Sequence of chain 1.H:
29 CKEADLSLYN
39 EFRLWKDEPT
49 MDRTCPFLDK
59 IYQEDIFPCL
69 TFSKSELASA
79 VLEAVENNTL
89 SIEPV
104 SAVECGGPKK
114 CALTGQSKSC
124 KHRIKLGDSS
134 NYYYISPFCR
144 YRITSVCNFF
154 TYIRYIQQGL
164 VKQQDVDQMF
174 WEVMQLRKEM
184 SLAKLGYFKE

The protein below binds the small molecule below.
Small molecule (SMILES): Nc1nc2c(ncn2[C@@H]2O[C@H](CO[P](=O)(O)O[P](=O)(O)NP(=O)(O)O)[C@@H](O)[C@H]2O)c(=O)[nH]1

Sequence of chain 1.G:
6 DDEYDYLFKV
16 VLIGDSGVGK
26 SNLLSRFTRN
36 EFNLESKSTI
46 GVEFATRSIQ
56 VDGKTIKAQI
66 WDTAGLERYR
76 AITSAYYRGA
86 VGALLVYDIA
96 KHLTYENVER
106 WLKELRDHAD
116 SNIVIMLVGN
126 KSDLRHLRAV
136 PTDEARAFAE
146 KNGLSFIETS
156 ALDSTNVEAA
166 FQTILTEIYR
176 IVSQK

Binding-site contacts:
Ligand atom PB contacts residue MG1 of chain 1.DA at 3.3 Å.
Ligand atom O4' contacts residue LYS126 of chain 1.G at 3.0 Å (salt-bridge).
Ligand atom O3A contacts residue GLY24 of chain 1.G at 3.1 Å (h-bond).
Ligand atom O1B contacts residue LYS25 of chain 1.G at 2.6 Å (salt-bridge).
Ligand atom O3' contacts residue LEU39 of chain 1.G at 2.9 Å (h-bond).
Ligand atom PB contacts residue LYS25 of chain 1.G at 3.5 Å.
Ligand atom O2A contacts residue SER41 of chain 1.G at 3.3 Å (h-bond).
Ligand atom C6 contacts residue LYS126 of chain 1.G at 3.2 Å.
Ligand atom N1 contacts residue ASP128 of chain 1.G at 2.5 Å (salt-bridge).
Ligand atom O3G contacts residue THR44 of chain 1.G at 2.4 Å (h-bond).
Ligand atom O2G contacts residue LYS25 of chain 1.G at 2.9 Å (salt-bridge).
Ligand atom O3G contacts residue SER26 of chain 1.G at 3.4 Å (h-bond).
Ligand atom N3B contacts residue GLY22 of chain 1.G at 2.9 Å (h-bond).
Ligand atom PG contacts residue MG1 of chain 1.DA at 3.2 Å.
Ligand atom O6 contacts residue ALA156 of chain 1.G at 2.8 Å (h-bond).
Ligand atom O2B contacts residue MG1 of chain 1.DA at 2.2 Å.
Ligand atom N1 contacts residue LYS126 of chain 1.G at 3.4 Å.
Ligand atom C5 contacts residue LYS126 of chain 1.G at 3.4 Å.
Ligand atom O6 contacts residue LYS126 of chain 1.G at 3.4 Å.
Ligand atom N2 contacts residue ASP128 of chain 1.G at 2.9 Å (salt-bridge).
Ligand atom C2 contacts residue ASP128 of chain 1.G at 3.1 Å.
Ligand atom N7 contacts residue ASN125 of chain 1.G at 3.5 Å (h-bond).
Ligand atom O2B contacts residue SER26 of chain 1.G at 2.4 Å (h-bond).
Ligand atom O2A contacts residue SER26 of chain 1.G at 3.4 Å.
Ligand atom O5' contacts residue SER41 of chain 1.G at 3.4 Å (h-bond).
Ligand atom O2' contacts residue LEU39 of chain 1.G at 2.5 Å (h-bond).
Ligand atom O1A contacts residue SER26 of chain 1.G at 3.5 Å (h-bond).
Ligand atom O2G contacts residue GLY70 of chain 1.G at 2.7 Å (h-bond).
Ligand atom O1B contacts residue GLY24 of chain 1.G at 3.2 Å (h-bond).
Ligand atom O1A contacts residue GLY24 of chain 1.G at 3.0 Å.
Ligand atom O1G contacts residue SER21 of chain 1.G at 2.7 Å (h-bond).
Ligand atom O6 contacts residue SER155 of chain 1.G at 3.4 Å.
Ligand atom O3G contacts residue MG1 of chain 1.DA at 2.3 Å.
Ligand atom O2' contacts residue ASN38 of chain 1.G at 3.1 Å (h-bond).
Ligand atom O1A contacts residue ASN27 of chain 1.G at 2.9 Å (h-bond).
Ligand atom O6 contacts residue ASN125 of chain 1.G at 3.5 Å (h-bond).
Ligand atom C5' contacts residue GLY22 of chain 1.G at 3.5 Å.
Ligand atom O1G contacts residue SER43 of chain 1.G at 3.0 Å (h-bond).
Ligand atom O2G contacts residue MG1 of chain 1.DA at 3.3 Å.
Ligand atom O6 contacts residue LEU157 of chain 1.G at 3.4 Å (h-bond).